Binding-site contacts:
Ligand atom O contacts residue LYS101 of chain 2.A at 3.4 Å.
Ligand atom N contacts residue GLY98 of chain 2.A at 2.7 Å (h-bond).
Ligand atom O contacts residue THR42 of chain 2.A at 3.4 Å.
Ligand atom O contacts residue ASP40 of chain 2.A at 3.3 Å.
Ligand atom CD1 contacts residue PHE102 of chain 2.A at 3.5 Å (hydrophobic).
Ligand atom ND2 contacts residue ASP92 of chain 2.A at 2.9 Å (salt-bridge).
Ligand atom CB contacts residue THR96 of chain 2.A at 3.0 Å.
Ligand atom O contacts residue THR99 of chain 2.A at 3.2 Å.
Ligand atom CA contacts residue GLY98 of chain 2.A at 3.5 Å.
Ligand atom O contacts residue PHE102 of chain 2.A at 2.9 Å (h-bond).
Ligand atom O contacts residue GLY98 of chain 2.A at 3.2 Å (h-bond).
Ligand atom ND2 contacts residue THR96 of chain 2.A at 2.8 Å (h-bond).
Ligand atom OD1 contacts residue VAL43 of chain 2.A at 2.5 Å.
Ligand atom CA contacts residue THR100 of chain 2.A at 3.3 Å.
Ligand atom O contacts residue VAL43 of chain 2.A at 3.4 Å (h-bond).
Ligand atom CG contacts residue ASP92 of chain 2.A at 3.3 Å.
Ligand atom CA contacts residue LYS95 of chain 2.A at 3.5 Å.
Ligand atom NE contacts residue THR42 of chain 2.A at 3.5 Å.
Ligand atom CB contacts residue LYS95 of chain 2.A at 3.4 Å.
Ligand atom CD1 contacts residue ILE49 of chain 2.A at 3.4 Å (hydrophobic).
Ligand atom OD1 contacts residue ASP92 of chain 2.A at 3.1 Å (salt-bridge).
Ligand atom CG contacts residue THR96 of chain 2.A at 3.3 Å.
Ligand atom O contacts residue ILE41 of chain 2.A at 3.5 Å (h-bond).
Ligand atom N contacts residue ASP40 of chain 2.A at 3.2 Å (salt-bridge).
Ligand atom O contacts residue THR44 of chain 2.A at 3.0 Å.
Ligand atom O contacts residue THR100 of chain 2.A at 3.0 Å (h-bond).
Ligand atom CG contacts residue VAL43 of chain 2.A at 3.5 Å (hydrophobic).
Ligand atom N contacts residue LYS95 of chain 2.A at 3.4 Å (salt-bridge).
Ligand atom N contacts residue PHE102 of chain 2.A at 3.0 Å (h-bond).
Ligand atom CG1 contacts residue PHE102 of chain 2.A at 3.4 Å (hydrophobic).
Ligand atom CD1 contacts residue THR42 of chain 2.A at 3.4 Å.
Ligand atom CG contacts residue LYS95 of chain 2.A at 3.2 Å.
Ligand atom N contacts residue THR100 of chain 2.A at 2.9 Å (h-bond).
Ligand atom N contacts residue ILE41 of chain 2.A at 3.1 Å (h-bond).
Ligand atom O contacts residue VAL43 of chain 2.A at 2.7 Å (h-bond).
Ligand atom N contacts residue VAL43 of chain 2.A at 2.8 Å (h-bond).
Ligand atom ND2 contacts residue ILE75 of chain 2.A at 3.1 Å (h-bond).
Ligand atom CA contacts residue VAL43 of chain 2.A at 3.5 Å (hydrophobic).
Ligand atom CA contacts residue ILE41 of chain 2.A at 3.4 Å (hydrophobic).
Ligand atom CB contacts residue ASP40 of chain 2.A at 3.4 Å.

Sequence of chain 2.A:
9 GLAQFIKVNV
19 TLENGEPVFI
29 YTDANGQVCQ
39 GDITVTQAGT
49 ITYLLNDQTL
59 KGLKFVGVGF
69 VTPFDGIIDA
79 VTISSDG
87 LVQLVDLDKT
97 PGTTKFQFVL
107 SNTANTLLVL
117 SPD

The protein below binds the small molecule below.
Small molecule (SMILES): CC[C@H](C)[C@H](NC(=O)[C@H](CCC(N)=O)NC(=O)[C@@H]1CCCN1)C(=O)N[C@H](C(=O)N[C@@H](CC(N)=O)C(=O)N[C@@H](CCCN=C(N)N)C(=O)N1CCC[C@H]1C=O)[C@@H](C)CC